Sequence of chain 1.C:
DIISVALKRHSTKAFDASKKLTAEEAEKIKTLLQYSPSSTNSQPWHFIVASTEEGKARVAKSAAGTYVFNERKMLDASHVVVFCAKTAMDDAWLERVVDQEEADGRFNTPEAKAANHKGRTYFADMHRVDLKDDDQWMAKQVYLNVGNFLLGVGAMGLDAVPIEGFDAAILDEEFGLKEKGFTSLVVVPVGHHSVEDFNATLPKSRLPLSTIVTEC

Binding-site contacts:
Ligand atom C4N contacts residue SER39 of chain 1.C at 3.2 Å.
Ligand atom C5N contacts residue SER39 of chain 1.C at 3.4 Å.
Ligand atom O3D contacts residue TYR67 of chain 1.D at 3.4 Å.
Ligand atom O8N contacts residue THR40 of chain 1.C at 2.6 Å (h-bond).
Ligand atom O14 contacts residue LYS73 of chain 1.D at 2.7 Å (salt-bridge).
Ligand atom O14 contacts residue LYS13 of chain 1.D at 3.6 Å.
Ligand atom C6N contacts residue PHE123 of chain 1.C at 3.3 Å (hydrophobic).
Ligand atom N9A contacts residue PHE198 of chain 1.D at 3.6 Å.
Ligand atom N1N contacts residue FMN1 of chain 1.K at 3.4 Å (h-bond).
Ligand atom C6N contacts residue FMN1 of chain 1.K at 3.6 Å.
Ligand atom C7N contacts residue THR40 of chain 1.C at 3.7 Å.
Ligand atom C2B contacts residue PHE198 of chain 1.D at 3.5 Å (hydrophobic).
Ligand atom C4A contacts residue PHE198 of chain 1.D at 3.7 Å (hydrophobic).
Ligand atom C5D contacts residue ASN70 of chain 1.D at 3.8 Å.
Ligand atom O4D contacts residue ASN70 of chain 1.D at 3.0 Å (h-bond).
Ligand atom N6A contacts residue ARG106 of chain 1.C at 3.0 Å (salt-bridge).
Ligand atom C5N contacts residue PHE123 of chain 1.C at 3.5 Å (hydrophobic).
Ligand atom O3D contacts residue THR66 of chain 1.D at 3.2 Å (h-bond).
Ligand atom C3N contacts residue FMN1 of chain 1.K at 3.2 Å.
Ligand atom C4N contacts residue FMN1 of chain 1.K at 3.0 Å.
Ligand atom C2N contacts residue FMN1 of chain 1.K at 3.4 Å.
Ligand atom O4D contacts residue FMN1 of chain 1.K at 3.4 Å (h-bond).
Ligand atom C7N contacts residue FMN1 of chain 1.K at 3.2 Å.
Ligand atom O13 contacts residue LYS13 of chain 1.D at 3.0 Å (salt-bridge).
Ligand atom C3N contacts residue THR40 of chain 1.C at 3.7 Å.
Ligand atom N1A contacts residue ARG106 of chain 1.C at 3.4 Å (salt-bridge).
Ligand atom C5N contacts residue FMN1 of chain 1.K at 3.5 Å.
Ligand atom N7A contacts residue PHE198 of chain 1.D at 3.7 Å.
Ligand atom O2D contacts residue TYR122 of chain 1.C at 3.2 Å.
Ligand atom C1D contacts residue GLY165 of chain 1.D at 3.8 Å.
Ligand atom O7N contacts residue FMN1 of chain 1.K at 3.5 Å (h-bond).
Ligand atom N6A contacts residue PHE107 of chain 1.C at 3.6 Å.
Ligand atom O4D contacts residue GLY165 of chain 1.D at 3.6 Å.
Ligand atom C5A contacts residue PHE198 of chain 1.D at 3.6 Å (hydrophobic).
Ligand atom C4D contacts residue ASN70 of chain 1.D at 3.5 Å.
Ligand atom O8N contacts residue FMN1 of chain 1.K at 2.7 Å (h-bond).
Ligand atom C8A contacts residue PHE198 of chain 1.D at 3.5 Å (hydrophobic).
Ligand atom C6A contacts residue ARG106 of chain 1.C at 3.6 Å.
Ligand atom C4N contacts residue THR40 of chain 1.C at 3.4 Å.
Ligand atom C6N contacts residue GLY165 of chain 1.D at 3.8 Å.

This protein binds this small molecule.
Small molecule (SMILES): Nc1ncnc2c1ncn2[C@@H]1O[C@H](COP(=O)(O)OP(=O)(O)OC[C@H]2O[C@@H]([n+]3cccc(C(=O)O)c3)[C@H](O)[C@@H]2O)[C@@H](O)[C@H]1O

Sequence of chain 1.D:
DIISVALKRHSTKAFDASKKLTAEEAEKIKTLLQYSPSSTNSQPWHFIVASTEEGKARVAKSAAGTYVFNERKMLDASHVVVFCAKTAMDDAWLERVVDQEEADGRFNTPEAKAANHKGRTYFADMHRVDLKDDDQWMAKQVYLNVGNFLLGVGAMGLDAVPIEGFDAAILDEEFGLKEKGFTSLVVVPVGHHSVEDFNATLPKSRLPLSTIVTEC